A protein and the small-molecule ligand that binds it are described below.
Small molecule (SMILES): CC(=O)N[C@@H]1[C@@H](O)[C@H](O)[C@@H](CO)O[C@H]1O

Binding-site contacts:
Ligand atom O6 contacts residue LYS9 of chain 1.E at 3.7 Å.
Ligand atom C8 contacts residue GLY15 of chain 1.E at 3.4 Å.
Ligand atom C1 contacts residue ASN17 of chain 1.E at 1.8 Å.
Ligand atom O7 contacts residue ASN17 of chain 1.E at 3.8 Å.
Ligand atom C8 contacts residue THR35 of chain 1.E at 4.0 Å.
Ligand atom C1 contacts residue LEU123 of chain 1.E at 4.2 Å (hydrophobic).
Ligand atom C8 contacts residue SER16 of chain 1.E at 4.4 Å.
Ligand atom C2 contacts residue ASN17 of chain 1.E at 2.5 Å.
Ligand atom C4 contacts residue ASN17 of chain 1.E at 4.2 Å.
Ligand atom O5 contacts residue LEU123 of chain 1.E at 3.6 Å.
Ligand atom O7 contacts residue ILE34 of chain 1.E at 3.9 Å.
Ligand atom C7 contacts residue GLY15 of chain 1.E at 3.7 Å.
Ligand atom C7 contacts residue ASN17 of chain 1.E at 3.5 Å.
Ligand atom C6 contacts residue LEU123 of chain 1.E at 4.0 Å (hydrophobic).
Ligand atom C8 contacts residue ALA36 of chain 1.E at 3.9 Å (hydrophobic).
Ligand atom C6 contacts residue LYS9 of chain 1.E at 4.5 Å.
Ligand atom C8 contacts residue ILE34 of chain 1.E at 3.8 Å (hydrophobic).
Ligand atom C7 contacts residue ILE34 of chain 1.E at 4.3 Å (hydrophobic).
Ligand atom C1 contacts residue GLY15 of chain 1.E at 4.0 Å.
Ligand atom C2 contacts residue GLY15 of chain 1.E at 4.1 Å.
Ligand atom C5 contacts residue LEU123 of chain 1.E at 4.1 Å (hydrophobic).
Ligand atom N2 contacts residue ASN17 of chain 1.E at 2.9 Å (h-bond).
Ligand atom O5 contacts residue ASN17 of chain 1.E at 2.4 Å (h-bond).
Ligand atom C3 contacts residue ASN17 of chain 1.E at 3.8 Å.
Ligand atom O5 contacts residue LYS9 of chain 1.E at 4.1 Å.
Ligand atom C5 contacts residue ASN17 of chain 1.E at 3.8 Å.
Ligand atom N2 contacts residue GLY15 of chain 1.E at 3.1 Å (h-bond).

Sequence of chain 1.E:
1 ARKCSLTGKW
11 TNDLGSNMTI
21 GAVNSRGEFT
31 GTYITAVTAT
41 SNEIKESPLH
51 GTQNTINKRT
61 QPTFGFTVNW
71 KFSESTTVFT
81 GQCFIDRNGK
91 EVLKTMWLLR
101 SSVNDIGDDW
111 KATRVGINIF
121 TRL